Sequence of chain 3.A:
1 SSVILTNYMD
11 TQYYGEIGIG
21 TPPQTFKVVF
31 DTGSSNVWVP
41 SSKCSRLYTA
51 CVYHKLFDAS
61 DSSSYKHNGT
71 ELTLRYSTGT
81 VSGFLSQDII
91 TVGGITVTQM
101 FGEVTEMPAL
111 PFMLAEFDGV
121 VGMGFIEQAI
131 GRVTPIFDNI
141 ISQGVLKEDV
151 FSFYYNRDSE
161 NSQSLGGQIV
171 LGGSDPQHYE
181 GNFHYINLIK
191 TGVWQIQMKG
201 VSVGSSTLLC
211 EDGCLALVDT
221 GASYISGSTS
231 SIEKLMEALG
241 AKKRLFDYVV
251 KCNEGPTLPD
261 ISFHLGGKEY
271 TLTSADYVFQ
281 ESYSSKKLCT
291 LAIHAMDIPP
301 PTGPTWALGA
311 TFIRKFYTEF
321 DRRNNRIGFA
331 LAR

The small molecule below binds the protein below.
Small molecule (SMILES): CC(=O)N[C@@H]1[C@@H](O)[C@H](O)[C@@H](CO)O[C@H]1O

Binding-site contacts:
Ligand atom O7 contacts residue ASN68 of chain 3.A at 3.3 Å.
Ligand atom C4 contacts residue ASN68 of chain 3.A at 4.2 Å.
Ligand atom N2 contacts residue ASN68 of chain 3.A at 2.9 Å (h-bond).
Ligand atom C5 contacts residue ASN68 of chain 3.A at 3.7 Å.
Ligand atom O5 contacts residue ASN68 of chain 3.A at 2.4 Å (h-bond).
Ligand atom C2 contacts residue ASN68 of chain 3.A at 2.4 Å.
Ligand atom N2 contacts residue THR70 of chain 3.A at 3.8 Å.
Ligand atom C2 contacts residue THR70 of chain 3.A at 4.4 Å.
Ligand atom O5 contacts residue MET100 of chain 3.A at 4.0 Å.
Ligand atom O7 contacts residue HIS67 of chain 3.A at 4.0 Å.
Ligand atom C8 contacts residue ASN68 of chain 3.A at 4.0 Å.
Ligand atom C1 contacts residue THR70 of chain 3.A at 4.1 Å.
Ligand atom C1 contacts residue ASN68 of chain 3.A at 1.4 Å.
Ligand atom C7 contacts residue ASN68 of chain 3.A at 3.5 Å.
Ligand atom C1 contacts residue MET100 of chain 3.A at 4.2 Å (hydrophobic).
Ligand atom C3 contacts residue ASN68 of chain 3.A at 3.8 Å.